A small-molecule ligand and the protein it binds are described below.
Small molecule (SMILES): O=c1[nH]cnc2c1ncn2[C@@H]1O[C@H](COP(=O)(O)O)[C@@H](O)[C@H]1O

Binding-site contacts:
Ligand atom O6 contacts residue GLY417 of chain 1.A at 2.4 Å (h-bond).
Ligand atom P contacts residue GLY389 of chain 1.A at 3.9 Å.
Ligand atom C6 contacts residue MET416 of chain 1.A at 3.7 Å (hydrophobic).
Ligand atom C2 contacts residue GLN443 of chain 1.A at 3.3 Å.
Ligand atom C6 contacts residue GLY417 of chain 1.A at 3.5 Å.
Ligand atom P contacts residue SER390 of chain 1.A at 3.7 Å.
Ligand atom O3' contacts residue GLY367 of chain 1.A at 3.5 Å (h-bond).
Ligand atom C4 contacts residue NAD1 of chain 1.J at 3.7 Å.
Ligand atom O1P contacts residue GLY389 of chain 1.A at 3.2 Å (h-bond).
Ligand atom C5 contacts residue MET416 of chain 1.A at 3.9 Å (hydrophobic).
Ligand atom O5' contacts residue SER331 of chain 1.A at 3.4 Å (h-bond).
Ligand atom C2 contacts residue THR335 of chain 1.A at 3.9 Å.
Ligand atom O2P contacts residue GLY389 of chain 1.A at 3.2 Å.
Ligand atom O2' contacts residue ARG324 of chain 1.A at 2.9 Å (salt-bridge).
Ligand atom O1P contacts residue GLY368 of chain 1.A at 3.9 Å.
Ligand atom O2' contacts residue ASP366 of chain 1.A at 3.7 Å.
Ligand atom O5' contacts residue GLY330 of chain 1.A at 3.5 Å.
Ligand atom O3P contacts residue GLY330 of chain 1.A at 3.9 Å.
Ligand atom O6 contacts residue MET416 of chain 1.A at 2.8 Å (h-bond).
Ligand atom C6 contacts residue NAD1 of chain 1.J at 3.9 Å.
Ligand atom O1P contacts residue GLY367 of chain 1.A at 3.5 Å.
Ligand atom C8 contacts residue MET72 of chain 1.A at 3.4 Å (hydrophobic).
Ligand atom N1 contacts residue GLN443 of chain 1.A at 2.7 Å (h-bond).
Ligand atom C2 contacts residue CYS333 of chain 1.A at 3.3 Å (hydrophobic).
Ligand atom N3 contacts residue CYS333 of chain 1.A at 3.6 Å (h-bond).
Ligand atom N1 contacts residue NAD1 of chain 1.J at 3.7 Å.
Ligand atom O3' contacts residue ASP366 of chain 1.A at 2.8 Å (salt-bridge).
Ligand atom N3 contacts residue NAD1 of chain 1.J at 3.1 Å.
Ligand atom O2P contacts residue SER390 of chain 1.A at 2.5 Å (h-bond).
Ligand atom C5 contacts residue NAD1 of chain 1.J at 3.9 Å.
Ligand atom O5' contacts residue GLY367 of chain 1.A at 3.9 Å.
Ligand atom N7 contacts residue MET72 of chain 1.A at 3.9 Å.
Ligand atom C6 contacts residue GLN443 of chain 1.A at 3.9 Å.
Ligand atom O3P contacts residue SER331 of chain 1.A at 2.8 Å (h-bond).
Ligand atom O3P contacts residue GLY368 of chain 1.A at 3.6 Å (h-bond).
Ligand atom N7 contacts residue MET416 of chain 1.A at 3.4 Å (h-bond).
Ligand atom P contacts residue SER331 of chain 1.A at 3.7 Å.
Ligand atom C2 contacts residue NAD1 of chain 1.J at 3.5 Å.
Ligand atom O6 contacts residue GLY415 of chain 1.A at 3.1 Å.
Ligand atom O2P contacts residue SER331 of chain 1.A at 3.7 Å.

Sequence of chain 1.A:
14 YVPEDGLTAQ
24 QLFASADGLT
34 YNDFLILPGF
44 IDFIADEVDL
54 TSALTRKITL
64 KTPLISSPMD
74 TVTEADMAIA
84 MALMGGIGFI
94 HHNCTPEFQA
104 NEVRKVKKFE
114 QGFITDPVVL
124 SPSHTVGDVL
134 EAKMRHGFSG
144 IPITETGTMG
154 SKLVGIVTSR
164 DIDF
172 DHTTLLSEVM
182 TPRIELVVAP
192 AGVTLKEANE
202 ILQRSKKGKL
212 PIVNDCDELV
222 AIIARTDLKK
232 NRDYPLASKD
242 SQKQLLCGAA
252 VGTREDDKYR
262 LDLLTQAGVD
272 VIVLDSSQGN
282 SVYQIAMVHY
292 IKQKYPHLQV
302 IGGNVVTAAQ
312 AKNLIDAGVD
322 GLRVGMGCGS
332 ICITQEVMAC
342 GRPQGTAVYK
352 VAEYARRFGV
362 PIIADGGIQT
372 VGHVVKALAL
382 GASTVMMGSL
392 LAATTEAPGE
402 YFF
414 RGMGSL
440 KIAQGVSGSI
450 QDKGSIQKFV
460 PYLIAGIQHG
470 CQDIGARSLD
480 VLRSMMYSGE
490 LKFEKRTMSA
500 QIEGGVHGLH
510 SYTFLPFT